Binding-site contacts:
Ligand atom CAN contacts residue GLU393 of chain 1.B at 3.3 Å.
Ligand atom CAT contacts residue THR471 of chain 1.B at 3.1 Å.
Ligand atom NAP contacts residue THR471 of chain 1.B at 3.3 Å (h-bond).
Ligand atom CAL contacts residue THR677 of chain 1.B at 3.3 Å.
Ligand atom CAV contacts residue TYR441 of chain 1.B at 3.4 Å (hydrophobic).
Ligand atom OAA contacts residue PRO469 of chain 1.B at 3.8 Å.
Ligand atom OAB contacts residue TYR441 of chain 1.B at 3.7 Å.
Ligand atom FAG contacts residue TYR723 of chain 1.B at 3.6 Å.
Ligand atom CAT contacts residue PRO469 of chain 1.B at 3.6 Å (hydrophobic).
Ligand atom CAS contacts residue TYR441 of chain 1.B at 3.4 Å (hydrophobic).
Ligand atom OAQ contacts residue THR677 of chain 1.B at 2.7 Å (h-bond).
Ligand atom CAK contacts residue MET699 of chain 1.B at 3.8 Å (hydrophobic).
Ligand atom CAZ contacts residue TYR723 of chain 1.B at 3.7 Å (hydrophobic).
Ligand atom NAP contacts residue PRO469 of chain 1.B at 2.6 Å (h-bond).
Ligand atom CAW contacts residue TYR441 of chain 1.B at 3.4 Å (hydrophobic).
Ligand atom CAR contacts residue TYR441 of chain 1.B at 3.7 Å (hydrophobic).
Ligand atom OAB contacts residue ARG476 of chain 1.B at 2.9 Å (salt-bridge).
Ligand atom FAG contacts residue PRO469 of chain 1.B at 3.4 Å.
Ligand atom OAD contacts residue SER645 of chain 1.B at 2.9 Å (h-bond).
Ligand atom OAC contacts residue GLY644 of chain 1.B at 3.6 Å.
Ligand atom OAA contacts residue THR471 of chain 1.B at 2.7 Å (h-bond).
Ligand atom NAY contacts residue TYR441 of chain 1.B at 3.4 Å.
Ligand atom OAA contacts residue LEU470 of chain 1.B at 3.5 Å.
Ligand atom CAI contacts residue TYR441 of chain 1.B at 3.6 Å (hydrophobic).
Ligand atom FAF contacts residue THR698 of chain 1.B at 3.1 Å.
Ligand atom CAK contacts residue THR677 of chain 1.B at 3.7 Å.
Ligand atom OAC contacts residue SER645 of chain 1.B at 3.5 Å (h-bond).
Ligand atom CAL contacts residue GLU393 of chain 1.B at 3.6 Å.
Ligand atom CAJ contacts residue TYR723 of chain 1.B at 3.5 Å (hydrophobic).
Ligand atom FAF contacts residue TYR723 of chain 1.B at 3.1 Å.
Ligand atom FAH contacts residue GLU393 of chain 1.B at 3.3 Å.
Ligand atom CAT contacts residue TYR441 of chain 1.B at 3.6 Å (hydrophobic).
Ligand atom OAE contacts residue SER645 of chain 1.B at 3.7 Å.
Ligand atom NAP contacts residue TYR441 of chain 1.B at 3.5 Å.
Ligand atom CAV contacts residue PRO469 of chain 1.B at 3.5 Å (hydrophobic).
Ligand atom CAJ contacts residue PRO469 of chain 1.B at 3.5 Å (hydrophobic).
Ligand atom FAG contacts residue TYR396 of chain 1.B at 3.5 Å.
Ligand atom CAU contacts residue TYR441 of chain 1.B at 3.6 Å (hydrophobic).
Ligand atom CAJ contacts residue TYR441 of chain 1.B at 3.4 Å (hydrophobic).
Ligand atom OAA contacts residue ARG476 of chain 1.B at 2.7 Å (salt-bridge).

This small molecule binds to this protein.
Small molecule (SMILES): O=c1[nH]c2cc(C(F)(F)F)c(N3CCOCC3)cc2n(CP(=O)(O)O)c1=O

Sequence of chain 1.B:
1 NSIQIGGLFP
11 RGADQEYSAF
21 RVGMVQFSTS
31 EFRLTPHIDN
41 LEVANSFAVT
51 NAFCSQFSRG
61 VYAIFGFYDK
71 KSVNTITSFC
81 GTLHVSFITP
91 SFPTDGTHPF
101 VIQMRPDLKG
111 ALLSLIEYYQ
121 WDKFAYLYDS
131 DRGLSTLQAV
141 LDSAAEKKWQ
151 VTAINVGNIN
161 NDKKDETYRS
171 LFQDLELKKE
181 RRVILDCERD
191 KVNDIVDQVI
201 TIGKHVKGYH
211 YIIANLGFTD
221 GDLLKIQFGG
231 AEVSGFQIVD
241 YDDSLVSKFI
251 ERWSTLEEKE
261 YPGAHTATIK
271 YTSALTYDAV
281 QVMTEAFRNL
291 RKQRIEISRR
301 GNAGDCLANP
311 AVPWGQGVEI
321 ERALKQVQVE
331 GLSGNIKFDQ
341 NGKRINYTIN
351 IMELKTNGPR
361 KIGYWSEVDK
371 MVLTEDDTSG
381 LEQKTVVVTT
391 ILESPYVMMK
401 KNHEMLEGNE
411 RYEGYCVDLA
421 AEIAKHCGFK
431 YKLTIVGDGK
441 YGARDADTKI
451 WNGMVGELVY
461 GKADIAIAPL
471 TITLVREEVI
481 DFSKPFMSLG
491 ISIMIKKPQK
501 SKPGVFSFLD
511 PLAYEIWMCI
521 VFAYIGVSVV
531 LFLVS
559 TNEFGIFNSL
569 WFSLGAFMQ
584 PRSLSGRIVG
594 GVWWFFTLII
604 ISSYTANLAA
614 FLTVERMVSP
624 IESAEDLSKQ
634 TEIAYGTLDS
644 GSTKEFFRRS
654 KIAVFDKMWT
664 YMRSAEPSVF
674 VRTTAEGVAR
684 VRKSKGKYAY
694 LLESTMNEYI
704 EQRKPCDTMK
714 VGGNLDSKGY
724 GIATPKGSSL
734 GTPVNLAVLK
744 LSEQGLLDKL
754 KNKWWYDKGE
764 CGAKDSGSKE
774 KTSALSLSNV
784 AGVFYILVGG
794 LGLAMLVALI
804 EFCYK